This small molecule binds to this protein.
Small molecule (SMILES): Cc1ccc(B(O)O)cc1[N+](=O)[O-]

Sequence of chain 1.F:
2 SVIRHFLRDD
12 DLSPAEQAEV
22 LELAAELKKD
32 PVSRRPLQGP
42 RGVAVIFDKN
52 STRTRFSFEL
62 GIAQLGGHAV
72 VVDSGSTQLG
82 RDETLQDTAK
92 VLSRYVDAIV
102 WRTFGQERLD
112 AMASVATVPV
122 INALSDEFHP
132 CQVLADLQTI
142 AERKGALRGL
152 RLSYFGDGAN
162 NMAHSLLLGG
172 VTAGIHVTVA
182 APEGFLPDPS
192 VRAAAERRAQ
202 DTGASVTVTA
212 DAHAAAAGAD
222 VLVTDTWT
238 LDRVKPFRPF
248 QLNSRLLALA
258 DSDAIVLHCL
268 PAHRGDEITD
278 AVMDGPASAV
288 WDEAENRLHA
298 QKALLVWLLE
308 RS

Sequence of chain 1.E:
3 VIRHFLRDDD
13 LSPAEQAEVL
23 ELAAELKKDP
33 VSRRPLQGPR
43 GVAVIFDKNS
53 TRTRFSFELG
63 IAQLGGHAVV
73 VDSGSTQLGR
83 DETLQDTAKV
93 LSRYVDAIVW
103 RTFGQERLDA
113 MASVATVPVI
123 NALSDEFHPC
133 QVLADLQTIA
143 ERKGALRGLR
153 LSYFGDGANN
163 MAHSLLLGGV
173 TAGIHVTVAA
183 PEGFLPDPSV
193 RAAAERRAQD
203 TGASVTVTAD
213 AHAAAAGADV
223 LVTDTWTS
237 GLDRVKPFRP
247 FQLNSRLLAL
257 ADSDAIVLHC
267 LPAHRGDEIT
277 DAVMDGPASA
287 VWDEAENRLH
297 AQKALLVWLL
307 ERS

Binding-site contacts:
Ligand atom C03 contacts residue ARG54 of chain 1.E at 3.8 Å.
Ligand atom C04 contacts residue ARG54 of chain 1.E at 4.2 Å.
Ligand atom C12 contacts residue LEU267 of chain 1.E at 4.4 Å (hydrophobic).
Ligand atom B02 contacts residue ARG54 of chain 1.E at 3.6 Å.
Ligand atom N09 contacts residue ARG54 of chain 1.E at 4.0 Å.
Ligand atom O13 contacts residue LEU267 of chain 1.E at 3.7 Å.
Ligand atom O01 contacts residue ARG54 of chain 1.E at 4.3 Å.
Ligand atom C05 contacts residue PHE57 of chain 1.E at 3.8 Å (hydrophobic).
Ligand atom C04 contacts residue LEU93 of chain 1.F at 4.3 Å (hydrophobic).
Ligand atom O10 contacts residue VAL92 of chain 1.F at 4.2 Å.
Ligand atom B02 contacts residue GLU84 of chain 1.F at 3.4 Å.
Ligand atom O13 contacts residue GLU84 of chain 1.F at 2.6 Å (salt-bridge).
Ligand atom C08 contacts residue ARG54 of chain 1.E at 3.7 Å.
Ligand atom C03 contacts residue VAL92 of chain 1.F at 3.5 Å (hydrophobic).
Ligand atom O13 contacts residue ARG54 of chain 1.E at 2.9 Å (salt-bridge).
Ligand atom C12 contacts residue VAL92 of chain 1.F at 3.6 Å (hydrophobic).
Ligand atom C06 contacts residue ARG54 of chain 1.E at 4.1 Å.
Ligand atom C04 contacts residue VAL92 of chain 1.F at 4.0 Å (hydrophobic).
Ligand atom C07 contacts residue SER58 of chain 1.E at 4.0 Å.
Ligand atom O13 contacts residue VAL92 of chain 1.F at 3.7 Å.
Ligand atom O10 contacts residue LEU267 of chain 1.E at 3.9 Å.
Ligand atom O01 contacts residue VAL92 of chain 1.F at 3.3 Å.
Ligand atom O11 contacts residue TYR96 of chain 1.F at 4.1 Å.
Ligand atom O01 contacts residue UK21 of chain 1.W at 3.3 Å.
Ligand atom C07 contacts residue PHE57 of chain 1.E at 3.8 Å (hydrophobic).
Ligand atom C07 contacts residue ARG54 of chain 1.E at 3.7 Å.
Ligand atom C04 contacts residue UK21 of chain 1.W at 3.7 Å.
Ligand atom C06 contacts residue PHE57 of chain 1.E at 4.4 Å (hydrophobic).
Ligand atom O10 contacts residue ALA291 of chain 1.E at 3.4 Å.
Ligand atom C07 contacts residue TYR96 of chain 1.F at 3.4 Å (hydrophobic).
Ligand atom O11 contacts residue ARG54 of chain 1.E at 3.7 Å.
Ligand atom O11 contacts residue ARG294 of chain 1.E at 3.5 Å.
Ligand atom O01 contacts residue THR89 of chain 1.F at 4.0 Å.
Ligand atom C08 contacts residue VAL92 of chain 1.F at 3.9 Å (hydrophobic).
Ligand atom O01 contacts residue GLU84 of chain 1.F at 2.7 Å (salt-bridge).
Ligand atom B02 contacts residue VAL92 of chain 1.F at 3.1 Å.
Ligand atom C06 contacts residue TYR96 of chain 1.F at 4.1 Å (hydrophobic).
Ligand atom C12 contacts residue ARG54 of chain 1.E at 3.6 Å.
Ligand atom C05 contacts residue UK21 of chain 1.W at 4.2 Å.
Ligand atom C05 contacts residue ARG54 of chain 1.E at 4.4 Å.